This small molecule binds to this protein.
Small molecule (SMILES): OC[C@@H](O)[C@H](O)CO

Binding-site contacts:
Ligand atom C14 contacts residue GLN247 of chain 1.A at 3.7 Å.
Ligand atom O8 contacts residue GLN247 of chain 1.A at 3.2 Å (h-bond).
Ligand atom OAA contacts residue TRP175 of chain 1.A at 4.2 Å.
Ligand atom C15 contacts residue TRP175 of chain 1.A at 3.6 Å (hydrophobic).
Ligand atom O7 contacts residue GLN247 of chain 1.A at 3.0 Å (h-bond).
Ligand atom C14 contacts residue PHE25 of chain 1.A at 4.2 Å (hydrophobic).
Ligand atom O6 contacts residue TYR20 of chain 1.A at 2.6 Å (h-bond).
Ligand atom C11 contacts residue GLN145 of chain 1.A at 3.9 Å.
Ligand atom O8 contacts residue ARG151 of chain 1.A at 2.9 Å (salt-bridge).
Ligand atom C13 contacts residue ASN99 of chain 1.A at 4.1 Å.
Ligand atom O6 contacts residue PHE25 of chain 1.A at 3.4 Å.
Ligand atom O8 contacts residue ASP227 of chain 1.A at 2.6 Å (salt-bridge).
Ligand atom O8 contacts residue ASN202 of chain 1.A at 4.3 Å.
Ligand atom OAA contacts residue ASP204 of chain 1.A at 4.5 Å.
Ligand atom C11 contacts residue TRP175 of chain 1.A at 3.8 Å (hydrophobic).
Ligand atom OAA contacts residue ASN202 of chain 1.A at 2.9 Å (h-bond).
Ligand atom C13 contacts residue ARG151 of chain 1.A at 3.5 Å.
Ligand atom C11 contacts residue TYR20 of chain 1.A at 3.1 Å (hydrophobic).
Ligand atom OAA contacts residue ASP227 of chain 1.A at 2.6 Å (salt-bridge).
Ligand atom C11 contacts residue ASN99 of chain 1.A at 3.3 Å.
Ligand atom C14 contacts residue ARG151 of chain 1.A at 4.0 Å.
Ligand atom C14 contacts residue TYR20 of chain 1.A at 4.4 Å (hydrophobic).
Ligand atom C13 contacts residue TYR20 of chain 1.A at 4.3 Å (hydrophobic).
Ligand atom O7 contacts residue ASN99 of chain 1.A at 3.0 Å (h-bond).
Ligand atom OAA contacts residue PHE25 of chain 1.A at 3.8 Å.
Ligand atom C15 contacts residue ASN202 of chain 1.A at 3.8 Å.
Ligand atom C15 contacts residue PHE25 of chain 1.A at 4.2 Å (hydrophobic).
Ligand atom C15 contacts residue ARG151 of chain 1.A at 4.5 Å.
Ligand atom O6 contacts residue ASN99 of chain 1.A at 2.5 Å (h-bond).
Ligand atom C15 contacts residue TYR20 of chain 1.A at 3.8 Å (hydrophobic).
Ligand atom C14 contacts residue ASP227 of chain 1.A at 3.6 Å.
Ligand atom C13 contacts residue GLN247 of chain 1.A at 3.9 Å.
Ligand atom C13 contacts residue TRP175 of chain 1.A at 3.9 Å (hydrophobic).
Ligand atom C15 contacts residue ASP227 of chain 1.A at 3.6 Å.
Ligand atom O7 contacts residue ARG151 of chain 1.A at 3.1 Å (salt-bridge).

Sequence of chain 1.A:
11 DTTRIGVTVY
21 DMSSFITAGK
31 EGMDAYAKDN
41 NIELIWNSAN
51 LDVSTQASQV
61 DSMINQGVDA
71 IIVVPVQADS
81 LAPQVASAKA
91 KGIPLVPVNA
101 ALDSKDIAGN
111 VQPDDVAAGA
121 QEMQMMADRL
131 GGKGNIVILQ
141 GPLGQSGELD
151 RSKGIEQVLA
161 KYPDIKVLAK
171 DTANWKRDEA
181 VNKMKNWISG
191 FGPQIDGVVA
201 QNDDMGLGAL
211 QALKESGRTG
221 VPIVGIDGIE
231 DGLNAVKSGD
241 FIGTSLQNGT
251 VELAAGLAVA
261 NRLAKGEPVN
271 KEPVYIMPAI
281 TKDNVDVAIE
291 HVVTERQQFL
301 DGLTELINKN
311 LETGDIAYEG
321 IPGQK